Binding-site contacts:
Ligand atom N2 contacts residue ASN444 of chain 1.B at 3.0 Å (h-bond).
Ligand atom C8 contacts residue ASN443 of chain 1.B at 3.8 Å.
Ligand atom C8 contacts residue ASN444 of chain 1.B at 3.5 Å.
Ligand atom C5 contacts residue ASN444 of chain 1.B at 3.7 Å.
Ligand atom C8 contacts residue ILE442 of chain 1.B at 4.1 Å (hydrophobic).
Ligand atom C2 contacts residue ASN444 of chain 1.B at 2.5 Å.
Ligand atom C3 contacts residue ASN444 of chain 1.B at 3.8 Å.
Ligand atom O5 contacts residue ASN444 of chain 1.B at 2.4 Å (h-bond).
Ligand atom O7 contacts residue ASN444 of chain 1.B at 4.0 Å.
Ligand atom C7 contacts residue ASN444 of chain 1.B at 3.3 Å.
Ligand atom C4 contacts residue ASN444 of chain 1.B at 4.2 Å.
Ligand atom C1 contacts residue ASN444 of chain 1.B at 1.4 Å.

Sequence of chain 1.B:
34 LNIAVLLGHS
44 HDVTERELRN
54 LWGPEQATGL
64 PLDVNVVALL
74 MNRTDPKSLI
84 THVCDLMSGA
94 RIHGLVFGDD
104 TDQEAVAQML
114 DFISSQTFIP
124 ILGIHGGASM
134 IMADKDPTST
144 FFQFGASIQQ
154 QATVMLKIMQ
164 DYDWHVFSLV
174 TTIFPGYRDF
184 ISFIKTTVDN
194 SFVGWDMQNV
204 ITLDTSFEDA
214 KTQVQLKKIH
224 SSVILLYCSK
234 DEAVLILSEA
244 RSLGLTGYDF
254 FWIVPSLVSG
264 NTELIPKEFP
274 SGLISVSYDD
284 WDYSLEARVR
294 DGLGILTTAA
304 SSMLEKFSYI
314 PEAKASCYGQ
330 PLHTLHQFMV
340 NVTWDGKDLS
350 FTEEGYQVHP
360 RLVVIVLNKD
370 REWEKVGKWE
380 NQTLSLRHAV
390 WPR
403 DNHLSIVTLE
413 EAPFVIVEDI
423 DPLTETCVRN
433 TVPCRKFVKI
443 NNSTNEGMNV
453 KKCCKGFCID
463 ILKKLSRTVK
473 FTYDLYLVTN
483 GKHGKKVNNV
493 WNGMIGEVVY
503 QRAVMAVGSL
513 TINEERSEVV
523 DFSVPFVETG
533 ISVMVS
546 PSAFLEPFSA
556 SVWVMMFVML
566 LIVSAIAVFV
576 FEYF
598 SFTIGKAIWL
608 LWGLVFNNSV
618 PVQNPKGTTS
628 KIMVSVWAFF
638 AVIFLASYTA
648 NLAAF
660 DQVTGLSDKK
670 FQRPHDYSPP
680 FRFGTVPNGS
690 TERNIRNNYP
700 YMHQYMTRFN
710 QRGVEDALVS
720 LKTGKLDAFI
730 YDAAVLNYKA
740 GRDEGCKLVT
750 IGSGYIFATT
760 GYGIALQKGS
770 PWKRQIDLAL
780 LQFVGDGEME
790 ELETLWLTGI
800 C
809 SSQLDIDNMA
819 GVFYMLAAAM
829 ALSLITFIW

A protein and the small-molecule ligand that binds it are described below.
Small molecule (SMILES): CC(=O)N[C@@H]1[C@@H](O)[C@H](O)[C@@H](CO)O[C@H]1O